Sequence of chain 1.I:
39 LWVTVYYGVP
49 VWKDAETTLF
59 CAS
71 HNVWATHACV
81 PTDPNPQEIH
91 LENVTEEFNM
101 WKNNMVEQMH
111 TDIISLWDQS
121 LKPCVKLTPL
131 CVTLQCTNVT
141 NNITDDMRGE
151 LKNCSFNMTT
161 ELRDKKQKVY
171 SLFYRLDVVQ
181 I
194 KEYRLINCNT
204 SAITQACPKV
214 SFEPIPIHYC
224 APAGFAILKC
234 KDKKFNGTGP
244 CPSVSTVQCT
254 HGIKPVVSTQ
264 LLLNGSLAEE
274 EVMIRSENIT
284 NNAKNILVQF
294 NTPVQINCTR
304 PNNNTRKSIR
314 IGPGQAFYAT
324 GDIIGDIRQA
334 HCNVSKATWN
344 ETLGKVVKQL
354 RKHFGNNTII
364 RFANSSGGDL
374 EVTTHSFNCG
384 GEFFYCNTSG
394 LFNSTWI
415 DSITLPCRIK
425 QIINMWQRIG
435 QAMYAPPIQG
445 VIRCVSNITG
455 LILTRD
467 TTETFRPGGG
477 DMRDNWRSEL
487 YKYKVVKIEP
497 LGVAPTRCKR

This protein binds this small molecule.
Small molecule (SMILES): CC(=O)N[C@@H]1[C@@H](O)[C@H](O)[C@@H](CO)O[C@H]1O

Binding-site contacts:
Ligand atom C1 contacts residue ASN336 of chain 1.I at 1.5 Å.
Ligand atom C1 contacts residue THR418 of chain 1.I at 4.4 Å.
Ligand atom C7 contacts residue HIS334 of chain 1.I at 3.9 Å.
Ligand atom C8 contacts residue HIS334 of chain 1.I at 3.9 Å.
Ligand atom O5 contacts residue SER416 of chain 1.I at 4.2 Å.
Ligand atom C5 contacts residue ASN336 of chain 1.I at 3.8 Å.
Ligand atom N2 contacts residue HIS334 of chain 1.I at 3.1 Å (h-bond).
Ligand atom C7 contacts residue ASN336 of chain 1.I at 3.3 Å.
Ligand atom O5 contacts residue ASN336 of chain 1.I at 2.5 Å (h-bond).
Ligand atom C2 contacts residue ASN336 of chain 1.I at 2.5 Å.
Ligand atom N2 contacts residue ASN336 of chain 1.I at 2.9 Å (h-bond).
Ligand atom C8 contacts residue THR302 of chain 1.I at 3.6 Å.
Ligand atom C8 contacts residue ASN336 of chain 1.I at 4.3 Å.
Ligand atom O7 contacts residue ASN300 of chain 1.I at 4.1 Å.
Ligand atom C1 contacts residue HIS334 of chain 1.I at 4.3 Å.
Ligand atom C8 contacts residue CYS301 of chain 1.I at 4.4 Å (hydrophobic).
Ligand atom C7 contacts residue ASN300 of chain 1.I at 4.2 Å.
Ligand atom C2 contacts residue HIS334 of chain 1.I at 4.0 Å.
Ligand atom C3 contacts residue ASN336 of chain 1.I at 3.9 Å.
Ligand atom C1 contacts residue SER416 of chain 1.I at 4.5 Å.
Ligand atom O3 contacts residue HIS334 of chain 1.I at 4.4 Å.
Ligand atom C4 contacts residue ASN336 of chain 1.I at 4.3 Å.
Ligand atom C3 contacts residue HIS334 of chain 1.I at 4.0 Å.
Ligand atom C8 contacts residue ASN300 of chain 1.I at 3.2 Å.
Ligand atom O7 contacts residue ASN336 of chain 1.I at 3.3 Å (h-bond).